A protein and the small-molecule ligand that binds it are described below.
Small molecule (SMILES): Cc1cc(N)nc(CCc2cc(CCCN)cc(CCc3cc(C)cc(N)n3)c2)c1

Sequence of chain 1.A:
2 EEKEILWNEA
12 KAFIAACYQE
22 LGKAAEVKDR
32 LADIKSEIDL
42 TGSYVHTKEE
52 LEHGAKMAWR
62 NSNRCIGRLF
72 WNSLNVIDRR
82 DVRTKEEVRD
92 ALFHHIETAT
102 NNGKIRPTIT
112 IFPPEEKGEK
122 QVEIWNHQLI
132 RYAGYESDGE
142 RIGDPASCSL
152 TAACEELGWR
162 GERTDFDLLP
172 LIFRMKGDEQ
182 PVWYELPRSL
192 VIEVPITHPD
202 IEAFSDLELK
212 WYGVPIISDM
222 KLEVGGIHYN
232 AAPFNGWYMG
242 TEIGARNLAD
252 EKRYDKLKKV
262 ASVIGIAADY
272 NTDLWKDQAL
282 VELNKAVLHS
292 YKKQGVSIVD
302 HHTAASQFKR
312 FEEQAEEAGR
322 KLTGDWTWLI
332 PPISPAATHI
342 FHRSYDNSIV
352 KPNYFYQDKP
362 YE

Binding-site contacts:
Ligand atom N26 contacts residue TRP329 of chain 1.A at 3.9 Å.
Ligand atom C16 contacts residue HEM1 of chain 1.C at 3.7 Å.
Ligand atom C1 contacts residue HEM1 of chain 1.C at 3.4 Å.
Ligand atom C12 contacts residue HEM1 of chain 1.C at 3.8 Å.
Ligand atom C19 contacts residue ILE218 of chain 1.A at 3.8 Å (hydrophobic).
Ligand atom C25 contacts residue ARG247 of chain 1.A at 3.4 Å.
Ligand atom C22 contacts residue TRP329 of chain 1.A at 3.7 Å (hydrophobic).
Ligand atom N21 contacts residue HEM1 of chain 1.C at 3.3 Å (h-bond).
Ligand atom C17 contacts residue HEM1 of chain 1.C at 3.5 Å.
Ligand atom C7 contacts residue HEM1 of chain 1.C at 3.3 Å.
Ligand atom C13 contacts residue ILE218 of chain 1.A at 3.7 Å (hydrophobic).
Ligand atom C26 contacts residue ARG247 of chain 1.A at 3.7 Å.
Ligand atom C27 contacts residue ARG247 of chain 1.A at 3.1 Å.
Ligand atom C29 contacts residue HEM1 of chain 1.C at 3.4 Å.
Ligand atom C22 contacts residue HEM1 of chain 1.C at 3.8 Å.
Ligand atom N16 contacts residue GLU243 of chain 1.A at 2.9 Å (salt-bridge).
Ligand atom C9 contacts residue TYR357 of chain 1.A at 3.4 Å (hydrophobic).
Ligand atom C24 contacts residue ARG247 of chain 1.A at 3.4 Å.
Ligand atom N21 contacts residue TRP329 of chain 1.A at 3.7 Å.
Ligand atom C14 contacts residue HEM1 of chain 1.C at 3.8 Å.
Ligand atom N26 contacts residue THR328 of chain 1.A at 3.6 Å.
Ligand atom C23 contacts residue ARG247 of chain 1.A at 3.7 Å.
Ligand atom C7 contacts residue HIS128 of chain 1.A at 3.5 Å.
Ligand atom N11 contacts residue HEM1 of chain 1.C at 3.8 Å.
Ligand atom C28 contacts residue HEM1 of chain 1.C at 3.7 Å.
Ligand atom N16 contacts residue HEM1 of chain 1.C at 3.4 Å.
Ligand atom N11 contacts residue GLU243 of chain 1.A at 2.6 Å (salt-bridge).
Ligand atom C17 contacts residue PHE235 of chain 1.A at 3.6 Å (hydrophobic).
Ligand atom C25 contacts residue PHE342 of chain 1.B at 3.7 Å (hydrophobic).
Ligand atom N26 contacts residue HEM1 of chain 1.C at 3.3 Å (h-bond).
Ligand atom C2 contacts residue HEM1 of chain 1.C at 3.4 Å.
Ligand atom N16 contacts residue TYR239 of chain 1.A at 3.8 Å.
Ligand atom C12 contacts residue GLU243 of chain 1.A at 3.4 Å.
Ligand atom N16 contacts residue TRP238 of chain 1.A at 2.9 Å (h-bond).
Ligand atom C18 contacts residue GLU243 of chain 1.A at 3.2 Å.
Ligand atom C28 contacts residue TRP329 of chain 1.A at 3.3 Å (hydrophobic).
Ligand atom C8 contacts residue HEM1 of chain 1.C at 3.2 Å.
Ligand atom C16 contacts residue GLU243 of chain 1.A at 3.6 Å.
Ligand atom C15 contacts residue HEM1 of chain 1.C at 3.4 Å.
Ligand atom C8 contacts residue TYR357 of chain 1.A at 3.4 Å (hydrophobic).

Sequence of chain 1.B:
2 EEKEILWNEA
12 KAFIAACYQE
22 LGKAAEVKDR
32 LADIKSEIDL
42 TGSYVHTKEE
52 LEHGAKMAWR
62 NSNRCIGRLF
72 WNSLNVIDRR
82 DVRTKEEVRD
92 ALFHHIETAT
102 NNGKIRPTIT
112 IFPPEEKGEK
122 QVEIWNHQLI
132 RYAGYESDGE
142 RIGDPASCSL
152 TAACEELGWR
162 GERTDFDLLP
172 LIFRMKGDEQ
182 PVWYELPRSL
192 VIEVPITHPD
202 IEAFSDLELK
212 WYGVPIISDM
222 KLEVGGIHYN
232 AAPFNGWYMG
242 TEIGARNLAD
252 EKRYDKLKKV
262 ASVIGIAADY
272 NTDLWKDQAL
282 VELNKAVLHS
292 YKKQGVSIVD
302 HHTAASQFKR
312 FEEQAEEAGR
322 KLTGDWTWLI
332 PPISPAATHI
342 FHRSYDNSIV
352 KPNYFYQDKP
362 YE